Binding-site contacts:
Ligand atom C8 contacts residue LEU95 of chain 1.B at 4.1 Å (hydrophobic).
Ligand atom O7 contacts residue ASN96 of chain 1.B at 3.5 Å (h-bond).
Ligand atom C6 contacts residue BEN1 of chain 1.P at 3.9 Å.
Ligand atom N2 contacts residue SER93 of chain 1.B at 3.4 Å (h-bond).
Ligand atom C4 contacts residue SER93 of chain 1.B at 4.4 Å.
Ligand atom C5 contacts residue ASN96 of chain 1.B at 3.6 Å.
Ligand atom O3 contacts residue SER93 of chain 1.B at 4.4 Å.
Ligand atom O5 contacts residue SER93 of chain 1.B at 4.4 Å.
Ligand atom N2 contacts residue ASN96 of chain 1.B at 2.8 Å (h-bond).
Ligand atom O6 contacts residue BEN1 of chain 1.P at 4.3 Å.
Ligand atom C5 contacts residue SER93 of chain 1.B at 4.2 Å.
Ligand atom O5 contacts residue BEN1 of chain 1.P at 3.0 Å (h-bond).
Ligand atom C4 contacts residue ASN96 of chain 1.B at 4.1 Å.
Ligand atom O5 contacts residue ASN96 of chain 1.B at 2.3 Å (h-bond).
Ligand atom C7 contacts residue SER93 of chain 1.B at 4.0 Å.
Ligand atom C3 contacts residue ASN96 of chain 1.B at 3.7 Å.
Ligand atom C1 contacts residue ASN96 of chain 1.B at 1.4 Å.
Ligand atom C1 contacts residue BEN1 of chain 1.P at 3.7 Å.
Ligand atom C8 contacts residue ILE94 of chain 1.B at 3.5 Å (hydrophobic).
Ligand atom C2 contacts residue SER93 of chain 1.B at 3.7 Å.
Ligand atom C1 contacts residue SER93 of chain 1.B at 3.5 Å.
Ligand atom C2 contacts residue ASN96 of chain 1.B at 2.4 Å.
Ligand atom C3 contacts residue SER93 of chain 1.B at 3.5 Å.
Ligand atom C8 contacts residue SER93 of chain 1.B at 3.6 Å.
Ligand atom C8 contacts residue ASN96 of chain 1.B at 4.4 Å.
Ligand atom C7 contacts residue ASN96 of chain 1.B at 3.3 Å.
Ligand atom C5 contacts residue BEN1 of chain 1.P at 3.7 Å.

Sequence of chain 1.B:
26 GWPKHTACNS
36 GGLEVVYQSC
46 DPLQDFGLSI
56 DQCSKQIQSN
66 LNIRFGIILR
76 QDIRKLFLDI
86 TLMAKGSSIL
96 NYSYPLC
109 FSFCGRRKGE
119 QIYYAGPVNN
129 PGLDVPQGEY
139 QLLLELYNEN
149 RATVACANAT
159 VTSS

A protein and the small-molecule ligand that binds it are described below.
Small molecule (SMILES): CC(=O)N[C@@H]1[C@@H](O)[C@H](O)[C@@H](CO)O[C@H]1O